Binding-site contacts:
Ligand atom N2 contacts residue ASP120 of chain 1.B at 2.9 Å (salt-bridge).
Ligand atom O1B contacts residue GLY12 of chain 1.B at 3.5 Å (h-bond).
Ligand atom C2 contacts residue ASP120 of chain 1.B at 3.6 Å.
Ligand atom C6 contacts residue LYS118 of chain 1.B at 3.6 Å.
Ligand atom O6 contacts residue ASN117 of chain 1.B at 3.3 Å (h-bond).
Ligand atom O6 contacts residue ALA148 of chain 1.B at 3.0 Å (h-bond).
Ligand atom C8 contacts residue THR17 of chain 1.B at 3.3 Å.
Ligand atom N1 contacts residue ASP120 of chain 1.B at 2.6 Å (salt-bridge).
Ligand atom C5' contacts residue GLY12 of chain 1.B at 3.6 Å.
Ligand atom O5' contacts residue THR17 of chain 1.B at 3.5 Å (h-bond).
Ligand atom PA contacts residue GLY14 of chain 1.B at 3.6 Å.
Ligand atom O2B contacts residue SER16 of chain 1.B at 3.0 Å (h-bond).
Ligand atom O1B contacts residue LYS15 of chain 1.B at 2.9 Å (salt-bridge).
Ligand atom O3A contacts residue GLY14 of chain 1.B at 3.1 Å (h-bond).
Ligand atom O3G contacts residue LYS15 of chain 1.B at 2.8 Å (salt-bridge).
Ligand atom O2B contacts residue MG1 of chain 1.G at 2.2 Å.
Ligand atom O6 contacts residue LYS118 of chain 1.B at 3.4 Å.
Ligand atom N7 contacts residue ASN117 of chain 1.B at 3.1 Å (h-bond).
Ligand atom O2A contacts residue SER16 of chain 1.B at 3.2 Å (h-bond).
Ligand atom N2 contacts residue LEU121 of chain 1.B at 3.3 Å.
Ligand atom O1B contacts residue VAL13 of chain 1.B at 3.5 Å (h-bond).
Ligand atom PB contacts residue MG1 of chain 1.G at 3.3 Å.
Ligand atom N1 contacts residue ALA149 of chain 1.B at 3.5 Å.
Ligand atom O2A contacts residue LYS15 of chain 1.B at 3.6 Å.
Ligand atom C6 contacts residue ALA149 of chain 1.B at 3.5 Å (hydrophobic).
Ligand atom PG contacts residue MG1 of chain 1.G at 3.2 Å.
Ligand atom N3B contacts residue MG1 of chain 1.G at 3.4 Å.
Ligand atom O1G contacts residue SER11 of chain 1.B at 2.5 Å (h-bond).
Ligand atom O6 contacts residue SER147 of chain 1.B at 3.3 Å.
Ligand atom O6 contacts residue ASP120 of chain 1.B at 3.4 Å (salt-bridge).
Ligand atom O3G contacts residue SER11 of chain 1.B at 3.5 Å.
Ligand atom O2A contacts residue THR17 of chain 1.B at 2.8 Å (h-bond).
Ligand atom O4' contacts residue LYS118 of chain 1.B at 3.2 Å (salt-bridge).
Ligand atom O2G contacts residue MG1 of chain 1.G at 2.2 Å.
Ligand atom O6 contacts residue ALA149 of chain 1.B at 3.3 Å (h-bond).
Ligand atom O2A contacts residue GLY14 of chain 1.B at 3.1 Å.
Ligand atom C6 contacts residue ASP120 of chain 1.B at 3.5 Å.
Ligand atom O1B contacts residue GLY14 of chain 1.B at 3.1 Å (h-bond).
Ligand atom PB contacts residue LYS15 of chain 1.B at 3.6 Å.
Ligand atom N3B contacts residue GLY12 of chain 1.B at 3.1 Å (h-bond).

The small molecule below binds the protein below.
Small molecule (SMILES): Nc1nc2c(ncn2[C@@H]2O[C@H](CO[P](=O)(O)O[P](=O)(O)NP(=O)(O)O)[C@@H](O)[C@H]2O)c(=O)[nH]1

Sequence of chain 1.B:
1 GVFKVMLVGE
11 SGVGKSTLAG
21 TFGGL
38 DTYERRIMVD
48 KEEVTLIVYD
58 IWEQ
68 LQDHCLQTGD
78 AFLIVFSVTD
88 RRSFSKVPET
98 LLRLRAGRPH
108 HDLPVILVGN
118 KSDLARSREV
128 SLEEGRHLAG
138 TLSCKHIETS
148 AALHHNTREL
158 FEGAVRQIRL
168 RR